Binding-site contacts:
Ligand atom C6 contacts residue TYR28 of chain 1.A at 3.7 Å (hydrophobic).
Ligand atom C4 contacts residue TRP61 of chain 1.A at 3.6 Å (hydrophobic).
Ligand atom O4 contacts residue PHE101 of chain 1.A at 3.6 Å.
Ligand atom C4 contacts residue PHE48 of chain 1.A at 3.5 Å (hydrophobic).
Ligand atom O5 contacts residue TYR28 of chain 1.A at 3.8 Å.
Ligand atom C5 contacts residue TYR28 of chain 1.A at 3.6 Å (hydrophobic).
Ligand atom O1 contacts residue TYR84 of chain 1.A at 3.5 Å (h-bond).
Ligand atom O2 contacts residue ILE58 of chain 1.A at 2.9 Å (h-bond).
Ligand atom O4 contacts residue PHE38 of chain 1.A at 3.4 Å.
Ligand atom C36 contacts residue ARG44 of chain 1.A at 3.5 Å.
Ligand atom O10 contacts residue GLU56 of chain 1.A at 2.5 Å (salt-bridge).
Ligand atom C43 contacts residue HIS89 of chain 1.A at 3.7 Å.
Ligand atom C45 contacts residue ALA83 of chain 1.A at 3.3 Å (hydrophobic).
Ligand atom C42 contacts residue TYR84 of chain 1.A at 3.4 Å (hydrophobic).
Ligand atom N7 contacts residue TYR84 of chain 1.A at 3.8 Å.
Ligand atom O5 contacts residue ASP39 of chain 1.A at 3.1 Å (salt-bridge).
Ligand atom C10 contacts residue ASP39 of chain 1.A at 3.4 Å.
Ligand atom C8 contacts residue TYR84 of chain 1.A at 3.4 Å (hydrophobic).
Ligand atom O4 contacts residue ASP39 of chain 1.A at 3.2 Å (salt-bridge).
Ligand atom O2 contacts residue TYR84 of chain 1.A at 3.8 Å.
Ligand atom C1 contacts residue TYR84 of chain 1.A at 3.4 Å (hydrophobic).
Ligand atom C12 contacts residue HIS89 of chain 1.A at 3.8 Å.
Ligand atom C14 contacts residue ASP39 of chain 1.A at 3.6 Å.
Ligand atom C15 contacts residue ASP39 of chain 1.A at 3.8 Å.
Ligand atom C26 contacts residue GLU56 of chain 1.A at 3.6 Å.
Ligand atom C9 contacts residue ASP39 of chain 1.A at 3.6 Å.
Ligand atom C5 contacts residue PHE48 of chain 1.A at 3.7 Å (hydrophobic).
Ligand atom O3 contacts residue PHE101 of chain 1.A at 3.5 Å.
Ligand atom O4 contacts residue TYR28 of chain 1.A at 3.4 Å.
Ligand atom O6 contacts residue ASP39 of chain 1.A at 2.8 Å (salt-bridge).
Ligand atom C2 contacts residue TYR84 of chain 1.A at 3.5 Å (hydrophobic).
Ligand atom O2 contacts residue VAL57 of chain 1.A at 3.2 Å.
Ligand atom O3 contacts residue TYR84 of chain 1.A at 2.7 Å (h-bond).
Ligand atom C24 contacts residue GLU56 of chain 1.A at 3.6 Å.
Ligand atom C3 contacts residue TRP61 of chain 1.A at 3.4 Å (hydrophobic).
Ligand atom C41 contacts residue PHE48 of chain 1.A at 3.5 Å (hydrophobic).
Ligand atom C35 contacts residue TYR84 of chain 1.A at 3.8 Å (hydrophobic).
Ligand atom C27 contacts residue TYR84 of chain 1.A at 3.7 Å (hydrophobic).
Ligand atom C11 contacts residue TYR84 of chain 1.A at 3.7 Å (hydrophobic).
Ligand atom O6 contacts residue PHE38 of chain 1.A at 3.7 Å.

Sequence of chain 1.A:
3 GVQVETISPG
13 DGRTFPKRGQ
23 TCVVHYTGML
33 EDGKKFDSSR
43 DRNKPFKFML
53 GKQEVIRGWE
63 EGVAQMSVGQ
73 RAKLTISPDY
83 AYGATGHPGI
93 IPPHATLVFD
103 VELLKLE

The small molecule below binds the protein below.
Small molecule (SMILES): CC[C@@H]1/C=C(\C)[C@@H](O)[C@H](C)C[C@H](OC)[C@H]2O[C@@](O)(C(=O)C(=O)N3CCCC[C@H]3C(=O)O[C@H](/C(C)=C/[C@@H]3CC[C@@H](O)[C@H](OC)C3)[C@H](C)[C@@H](O)CC1=O)[C@H](C)C[C@@H]2OC